Sequence of chain 1.E:
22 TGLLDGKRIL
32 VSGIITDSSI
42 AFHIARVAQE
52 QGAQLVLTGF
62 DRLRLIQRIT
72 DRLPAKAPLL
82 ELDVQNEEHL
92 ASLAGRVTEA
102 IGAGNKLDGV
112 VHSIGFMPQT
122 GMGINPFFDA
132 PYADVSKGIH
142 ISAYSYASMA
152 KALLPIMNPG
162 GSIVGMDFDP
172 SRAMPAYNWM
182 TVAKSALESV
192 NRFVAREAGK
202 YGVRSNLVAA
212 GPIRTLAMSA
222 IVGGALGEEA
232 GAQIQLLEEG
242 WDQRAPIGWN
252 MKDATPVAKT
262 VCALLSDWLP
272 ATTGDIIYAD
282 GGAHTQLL

Binding-site contacts:
Ligand atom CAP contacts residue PHE169 of chain 1.E at 3.7 Å (hydrophobic).
Ligand atom CAC contacts residue GLY116 of chain 1.E at 3.5 Å.
Ligand atom CAD contacts residue ILE222 of chain 1.E at 3.7 Å (hydrophobic).
Ligand atom CAL contacts residue GLN234 of chain 1.E at 3.5 Å.
Ligand atom CAY contacts residue ALA218 of chain 1.E at 3.8 Å (hydrophobic).
Ligand atom NAR contacts residue MET219 of chain 1.E at 3.7 Å.
Ligand atom NAQ contacts residue VAL223 of chain 1.E at 3.6 Å.
Ligand atom NAA contacts residue NAD1 of chain 1.Q at 3.4 Å (h-bond).
Ligand atom CAF contacts residue ILE222 of chain 1.E at 3.6 Å (hydrophobic).
Ligand atom NAA contacts residue GLY116 of chain 1.E at 3.2 Å (h-bond).
Ligand atom CAO contacts residue MET175 of chain 1.E at 3.7 Å (hydrophobic).
Ligand atom OAB contacts residue TYR178 of chain 1.E at 2.6 Å (h-bond).
Ligand atom OAB contacts residue NAD1 of chain 1.Q at 2.4 Å (h-bond).
Ligand atom CAT contacts residue TYR178 of chain 1.E at 3.4 Å (hydrophobic).
Ligand atom CAC contacts residue ALA218 of chain 1.E at 3.5 Å (hydrophobic).
Ligand atom CAF contacts residue MET181 of chain 1.E at 3.6 Å (hydrophobic).
Ligand atom CAV contacts residue ALA218 of chain 1.E at 3.7 Å (hydrophobic).
Ligand atom CAM contacts residue PRO176 of chain 1.E at 3.5 Å (hydrophobic).
Ligand atom CAP contacts residue NAD1 of chain 1.Q at 3.0 Å.
Ligand atom NAA contacts residue ALA218 of chain 1.E at 3.7 Å.
Ligand atom CAX contacts residue NAD1 of chain 1.Q at 3.7 Å.
Ligand atom CAN contacts residue VAL223 of chain 1.E at 3.7 Å (hydrophobic).
Ligand atom CAJ contacts residue TYR178 of chain 1.E at 3.5 Å (hydrophobic).
Ligand atom CAE contacts residue MET123 of chain 1.E at 3.6 Å (hydrophobic).
Ligand atom CAH contacts residue NAD1 of chain 1.Q at 3.2 Å.
Ligand atom CAT contacts residue NAD1 of chain 1.Q at 3.4 Å.
Ligand atom CAJ contacts residue NAD1 of chain 1.Q at 3.5 Å.
Ligand atom CAI contacts residue NAD1 of chain 1.Q at 3.7 Å.
Ligand atom CAU contacts residue NAD1 of chain 1.Q at 3.1 Å.
Ligand atom CAV contacts residue NAD1 of chain 1.Q at 3.8 Å.
Ligand atom OAS contacts residue NAD1 of chain 1.Q at 3.2 Å (h-bond).
Ligand atom CAF contacts residue PHE117 of chain 1.E at 3.6 Å (hydrophobic).
Ligand atom CAD contacts residue MET181 of chain 1.E at 3.6 Å (hydrophobic).
Ligand atom CAE contacts residue MET181 of chain 1.E at 3.5 Å (hydrophobic).
Ligand atom CAO contacts residue PRO176 of chain 1.E at 3.6 Å (hydrophobic).
Ligand atom OAS contacts residue ALA218 of chain 1.E at 3.5 Å.
Ligand atom CAY contacts residue NAD1 of chain 1.Q at 3.7 Å.
Ligand atom CAD contacts residue MET118 of chain 1.E at 3.8 Å (hydrophobic).
Ligand atom CAK contacts residue PHE169 of chain 1.E at 3.6 Å (hydrophobic).
Ligand atom CAC contacts residue NAD1 of chain 1.Q at 3.5 Å.

A small-molecule ligand and the protein it binds are described below.
Small molecule (SMILES): N#Cc1ccccc1Oc1ccc(Cn2cc(C3CCCC3)nn2)cc1O